This small molecule binds to this protein.
Small molecule (SMILES): CC(=O)N[C@@H]1[C@@H](O)[C@H](O)[C@@H](CO)O[C@H]1O

Binding-site contacts:
Ligand atom C4 contacts residue ASN25 of chain 1.A at 4.2 Å.
Ligand atom C5 contacts residue SER23 of chain 1.A at 4.0 Å.
Ligand atom C1 contacts residue SER23 of chain 1.A at 4.1 Å.
Ligand atom C6 contacts residue SER23 of chain 1.A at 3.9 Å.
Ligand atom C2 contacts residue ASN25 of chain 1.A at 2.5 Å.
Ligand atom O5 contacts residue SER27 of chain 1.A at 3.8 Å.
Ligand atom C1 contacts residue ASN25 of chain 1.A at 1.4 Å.
Ligand atom C5 contacts residue ASN25 of chain 1.A at 3.7 Å.
Ligand atom N2 contacts residue ASN25 of chain 1.A at 3.0 Å (h-bond).
Ligand atom C3 contacts residue ASN25 of chain 1.A at 3.8 Å.
Ligand atom C5 contacts residue SER27 of chain 1.A at 4.0 Å.
Ligand atom C6 contacts residue SER27 of chain 1.A at 4.2 Å.
Ligand atom C7 contacts residue ASN25 of chain 1.A at 3.4 Å.
Ligand atom O6 contacts residue SER27 of chain 1.A at 3.6 Å (h-bond).
Ligand atom O5 contacts residue SER23 of chain 1.A at 3.2 Å (h-bond).
Ligand atom O5 contacts residue ASN25 of chain 1.A at 2.4 Å (h-bond).
Ligand atom O6 contacts residue SER23 of chain 1.A at 2.7 Å (h-bond).
Ligand atom O7 contacts residue ASN25 of chain 1.A at 3.4 Å (h-bond).
Ligand atom C1 contacts residue SER27 of chain 1.A at 4.3 Å.

Sequence of chain 1.A:
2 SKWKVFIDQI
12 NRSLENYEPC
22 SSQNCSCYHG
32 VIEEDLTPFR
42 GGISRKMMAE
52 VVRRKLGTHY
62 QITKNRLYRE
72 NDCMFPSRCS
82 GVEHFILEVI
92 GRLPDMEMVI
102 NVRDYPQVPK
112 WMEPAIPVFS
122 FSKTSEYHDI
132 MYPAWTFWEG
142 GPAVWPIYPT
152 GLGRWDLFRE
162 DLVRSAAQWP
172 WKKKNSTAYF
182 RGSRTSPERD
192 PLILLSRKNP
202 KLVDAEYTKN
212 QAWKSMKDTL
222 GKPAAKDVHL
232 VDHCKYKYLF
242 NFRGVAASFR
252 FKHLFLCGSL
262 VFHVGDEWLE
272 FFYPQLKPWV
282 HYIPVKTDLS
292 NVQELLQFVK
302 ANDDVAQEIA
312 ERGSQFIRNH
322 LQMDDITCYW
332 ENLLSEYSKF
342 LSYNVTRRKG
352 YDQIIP